Binding-site contacts:
Ligand atom C1 contacts residue ASN283 of chain 19.A at 3.4 Å.
Ligand atom C10 contacts residue ASN275 of chain 19.A at 3.3 Å.
Ligand atom C10 contacts residue PRO231 of chain 19.C at 3.8 Å (hydrophobic).
Ligand atom O7 contacts residue PRO274 of chain 19.A at 3.6 Å.
Ligand atom N5 contacts residue PRO231 of chain 19.C at 3.0 Å (h-bond).
Ligand atom C2 contacts residue ASP91 of chain 19.C at 3.2 Å.
Ligand atom N5 contacts residue ASN275 of chain 19.A at 3.4 Å (h-bond).
Ligand atom C4 contacts residue PRO231 of chain 19.C at 3.6 Å (hydrophobic).
Ligand atom O10 contacts residue ARG270 of chain 19.A at 3.6 Å.
Ligand atom O5 contacts residue ASN283 of chain 19.A at 3.7 Å.
Ligand atom C4 contacts residue ASN275 of chain 19.A at 3.7 Å.
Ligand atom C4 contacts residue ASP232 of chain 19.C at 3.4 Å.
Ligand atom C1 contacts residue ARG104 of chain 19.C at 3.8 Å.
Ligand atom C11 contacts residue PRO231 of chain 19.C at 3.5 Å (hydrophobic).
Ligand atom C5 contacts residue ASN283 of chain 19.A at 3.8 Å.
Ligand atom O6 contacts residue GLY282 of chain 19.A at 3.5 Å.
Ligand atom O6 contacts residue PRO274 of chain 19.A at 3.6 Å.
Ligand atom C6 contacts residue ALA273 of chain 19.A at 3.8 Å (hydrophobic).
Ligand atom C6 contacts residue ASN283 of chain 19.A at 3.8 Å.
Ligand atom O4 contacts residue ASP232 of chain 19.C at 2.8 Å (salt-bridge).
Ligand atom O2 contacts residue PRO274 of chain 19.A at 3.4 Å.
Ligand atom O4 contacts residue ARG95 of chain 19.C at 3.5 Å.
Ligand atom O3 contacts residue ASP91 of chain 19.C at 3.5 Å.
Ligand atom C3 contacts residue ARG104 of chain 19.C at 3.8 Å.
Ligand atom O4 contacts residue PRO231 of chain 19.C at 3.9 Å.
Ligand atom C11 contacts residue ILE233 of chain 19.C at 3.6 Å (hydrophobic).
Ligand atom O10 contacts residue ASN275 of chain 19.A at 3.0 Å (h-bond).
Ligand atom C5 contacts residue ASN275 of chain 19.A at 3.5 Å.
Ligand atom O4 contacts residue ASN275 of chain 19.A at 3.0 Å (h-bond).
Ligand atom C5 contacts residue PRO274 of chain 19.A at 3.9 Å (hydrophobic).
Ligand atom C5 contacts residue PRO231 of chain 19.C at 3.7 Å (hydrophobic).
Ligand atom C5 contacts residue GLY282 of chain 19.A at 3.8 Å.
Ligand atom C11 contacts residue GLY234 of chain 19.C at 3.8 Å.
Ligand atom O1B contacts residue ARG104 of chain 19.C at 3.0 Å (salt-bridge).
Ligand atom C11 contacts residue ASP232 of chain 19.C at 3.6 Å.
Ligand atom O6 contacts residue ALA273 of chain 19.A at 3.7 Å.
Ligand atom C6 contacts residue GLY282 of chain 19.A at 3.6 Å.
Ligand atom O2 contacts residue ASP91 of chain 19.C at 2.5 Å (salt-bridge).
Ligand atom O2 contacts residue GLY282 of chain 19.A at 3.8 Å.
Ligand atom O6 contacts residue ASN283 of chain 19.A at 3.0 Å (h-bond).

Sequence of chain 19.A:
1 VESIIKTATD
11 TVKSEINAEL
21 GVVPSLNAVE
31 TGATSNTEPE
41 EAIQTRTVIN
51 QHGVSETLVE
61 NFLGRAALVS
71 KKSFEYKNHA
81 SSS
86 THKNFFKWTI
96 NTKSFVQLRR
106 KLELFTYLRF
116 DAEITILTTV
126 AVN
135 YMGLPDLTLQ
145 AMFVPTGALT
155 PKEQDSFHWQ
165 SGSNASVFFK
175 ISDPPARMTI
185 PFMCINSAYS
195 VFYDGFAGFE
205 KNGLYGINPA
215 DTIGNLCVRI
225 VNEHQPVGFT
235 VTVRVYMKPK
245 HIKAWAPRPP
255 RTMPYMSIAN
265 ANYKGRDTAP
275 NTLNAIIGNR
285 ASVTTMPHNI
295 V

A protein and the small-molecule ligand that binds it are described below.
Small molecule (SMILES): CC(=O)N[C@@H]1[C@@H](O)[C@H](O[C@@H]2O[C@H](CO)[C@H](O)[C@H](O[C@]3(C(=O)O)C[C@H](O)[C@@H](NC(C)=O)[C@H]([C@H](O)[C@H](O)CO)O3)[C@H]2O)[C@@H](CO)O[C@H]1O

Sequence of chain 19.C:
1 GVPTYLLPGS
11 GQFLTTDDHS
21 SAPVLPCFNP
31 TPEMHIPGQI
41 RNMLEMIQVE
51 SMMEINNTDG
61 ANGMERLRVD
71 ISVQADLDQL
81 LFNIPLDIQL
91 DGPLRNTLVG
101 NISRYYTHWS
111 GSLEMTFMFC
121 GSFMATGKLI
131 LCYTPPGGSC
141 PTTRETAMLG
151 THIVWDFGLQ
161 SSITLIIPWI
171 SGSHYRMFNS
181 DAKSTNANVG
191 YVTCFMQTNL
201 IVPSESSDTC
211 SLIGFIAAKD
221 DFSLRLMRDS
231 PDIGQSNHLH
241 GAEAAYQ